Binding-site contacts:
Ligand atom O contacts residue THR501 of chain 1.A at 3.0 Å (h-bond).
Ligand atom N contacts residue THR501 of chain 1.A at 3.9 Å.
Ligand atom CD contacts residue MET729 of chain 1.A at 4.4 Å (hydrophobic).
Ligand atom CD contacts residue LEU671 of chain 1.A at 4.0 Å (hydrophobic).
Ligand atom C contacts residue TYR471 of chain 1.A at 3.9 Å (hydrophobic).
Ligand atom CD contacts residue GLU726 of chain 1.A at 3.3 Å.
Ligand atom CG contacts residue LEU671 of chain 1.A at 3.7 Å (hydrophobic).
Ligand atom O contacts residue TYR471 of chain 1.A at 3.4 Å.
Ligand atom OE2 contacts residue GLU726 of chain 1.A at 2.8 Å (salt-bridge).
Ligand atom C contacts residue SER675 of chain 1.A at 4.3 Å.
Ligand atom N contacts residue TYR471 of chain 1.A at 3.2 Å.
Ligand atom OE1 contacts residue LEU725 of chain 1.A at 4.4 Å.
Ligand atom OXT contacts residue ARG506 of chain 1.A at 2.7 Å (salt-bridge).
Ligand atom OXT contacts residue SER675 of chain 1.A at 3.3 Å.
Ligand atom CA contacts residue GLU726 of chain 1.A at 3.6 Å.
Ligand atom C contacts residue THR501 of chain 1.A at 3.0 Å.
Ligand atom OE1 contacts residue GLU726 of chain 1.A at 3.5 Å.
Ligand atom OE2 contacts residue THR676 of chain 1.A at 3.5 Å (h-bond).
Ligand atom CG contacts residue GLU726 of chain 1.A at 4.0 Å.
Ligand atom C contacts residue PRO499 of chain 1.A at 3.7 Å (hydrophobic).
Ligand atom C contacts residue ARG506 of chain 1.A at 3.5 Å.
Ligand atom CB contacts residue GLU726 of chain 1.A at 3.9 Å.
Ligand atom O contacts residue PRO499 of chain 1.A at 3.0 Å (h-bond).
Ligand atom CB contacts residue TYR471 of chain 1.A at 3.6 Å (hydrophobic).
Ligand atom OE1 contacts residue LEU671 of chain 1.A at 4.0 Å.
Ligand atom OE2 contacts residue SER675 of chain 1.A at 4.1 Å.
Ligand atom OXT contacts residue GLY674 of chain 1.A at 4.1 Å.
Ligand atom CA contacts residue TYR471 of chain 1.A at 4.1 Å (hydrophobic).
Ligand atom OE1 contacts residue MET729 of chain 1.A at 3.3 Å.
Ligand atom O contacts residue ARG506 of chain 1.A at 3.5 Å (salt-bridge).
Ligand atom OXT contacts residue THR501 of chain 1.A at 3.1 Å (h-bond).
Ligand atom N contacts residue PRO499 of chain 1.A at 2.6 Å (h-bond).
Ligand atom CB contacts residue SER675 of chain 1.A at 4.0 Å.
Ligand atom CB contacts residue GLY674 of chain 1.A at 4.1 Å.
Ligand atom CG contacts residue TYR471 of chain 1.A at 3.5 Å (hydrophobic).
Ligand atom CA contacts residue PRO499 of chain 1.A at 3.7 Å (hydrophobic).
Ligand atom N contacts residue TYR753 of chain 1.A at 4.1 Å.
Ligand atom CA contacts residue THR501 of chain 1.A at 3.2 Å.
Ligand atom N contacts residue GLU726 of chain 1.A at 4.4 Å.
Ligand atom O contacts residue LEU500 of chain 1.A at 3.4 Å.

Sequence of chain 1.A:
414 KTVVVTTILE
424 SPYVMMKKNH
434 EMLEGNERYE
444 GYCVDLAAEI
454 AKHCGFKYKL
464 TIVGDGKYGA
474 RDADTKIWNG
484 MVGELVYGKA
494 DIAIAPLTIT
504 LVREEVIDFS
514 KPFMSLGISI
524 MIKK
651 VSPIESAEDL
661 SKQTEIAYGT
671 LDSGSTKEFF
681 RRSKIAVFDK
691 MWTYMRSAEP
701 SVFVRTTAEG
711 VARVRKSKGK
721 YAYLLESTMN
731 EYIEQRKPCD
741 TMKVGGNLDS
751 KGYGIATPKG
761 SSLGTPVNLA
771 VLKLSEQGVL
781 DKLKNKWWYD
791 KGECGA

A small-molecule ligand and the protein it binds are described below.
Small molecule (SMILES): N[C@@H](CCC(=O)O)C(=O)O